This protein binds this small molecule.
Small molecule (SMILES): CC(=O)N[C@@H]1[C@@H](O)[C@H](O)[C@@H](CO)O[C@H]1O

Sequence of chain 1.D:
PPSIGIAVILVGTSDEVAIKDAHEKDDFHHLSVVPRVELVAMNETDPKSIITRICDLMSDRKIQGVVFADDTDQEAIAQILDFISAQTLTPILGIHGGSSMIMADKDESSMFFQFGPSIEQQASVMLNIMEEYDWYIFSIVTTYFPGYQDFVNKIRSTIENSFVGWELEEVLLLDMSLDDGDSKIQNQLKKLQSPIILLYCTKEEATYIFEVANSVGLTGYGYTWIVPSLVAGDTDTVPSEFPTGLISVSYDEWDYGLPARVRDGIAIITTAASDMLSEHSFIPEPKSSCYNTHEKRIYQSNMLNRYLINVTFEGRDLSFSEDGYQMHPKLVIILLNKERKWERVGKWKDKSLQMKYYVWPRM

Binding-site contacts:
Ligand atom O7 contacts residue ASN310 of chain 1.D at 4.4 Å.
Ligand atom C1 contacts residue ASN310 of chain 1.D at 1.4 Å.
Ligand atom C7 contacts residue ASN310 of chain 1.D at 3.5 Å.
Ligand atom C8 contacts residue ASN310 of chain 1.D at 3.5 Å.
Ligand atom C4 contacts residue ASN310 of chain 1.D at 4.2 Å.
Ligand atom O6 contacts residue ASN310 of chain 1.D at 3.9 Å.
Ligand atom C2 contacts residue ASN310 of chain 1.D at 2.4 Å.
Ligand atom N2 contacts residue ASN310 of chain 1.D at 2.9 Å (h-bond).
Ligand atom O5 contacts residue ASN310 of chain 1.D at 2.4 Å (h-bond).
Ligand atom C5 contacts residue ASN310 of chain 1.D at 3.6 Å.
Ligand atom C3 contacts residue ASN310 of chain 1.D at 3.8 Å.